A small-molecule ligand and the protein it binds are described below.
Small molecule (SMILES): N[C@@H](Cc1ccccc1)C(=O)O

Binding-site contacts:
Ligand atom CD1 contacts residue VAL73 of chain 1.P at 3.4 Å (hydrophobic).
Ligand atom N contacts residue GLU216 of chain 1.J at 2.9 Å (salt-bridge).
Ligand atom CG contacts residue VAL73 of chain 1.P at 3.5 Å (hydrophobic).
Ligand atom CZ contacts residue MET12 of chain 1.T at 3.9 Å (hydrophobic).
Ligand atom CE2 contacts residue ILE10 of chain 1.T at 3.8 Å (hydrophobic).
Ligand atom O contacts residue GLY74 of chain 1.P at 3.6 Å.
Ligand atom CE1 contacts residue GLN9 of chain 1.T at 3.8 Å.
Ligand atom CB contacts residue GLN75 of chain 1.T at 3.4 Å.
Ligand atom CE1 contacts residue ILE10 of chain 1.T at 3.3 Å (hydrophobic).
Ligand atom C contacts residue VAL73 of chain 1.P at 3.8 Å (hydrophobic).
Ligand atom CZ contacts residue ARG11 of chain 1.T at 3.9 Å.
Ligand atom CA contacts residue ILE10 of chain 1.T at 3.5 Å (hydrophobic).
Ligand atom CA contacts residue THR76 of chain 1.P at 3.5 Å.
Ligand atom CZ contacts residue LEU77 of chain 1.T at 3.8 Å (hydrophobic).
Ligand atom C contacts residue GLY74 of chain 1.P at 3.8 Å.
Ligand atom N contacts residue GLN75 of chain 1.T at 2.9 Å (h-bond).
Ligand atom O contacts residue GLN75 of chain 1.P at 2.8 Å (h-bond).
Ligand atom CD2 contacts residue VAL73 of chain 1.P at 3.5 Å (hydrophobic).
Ligand atom O contacts residue THR76 of chain 1.P at 2.6 Å (h-bond).
Ligand atom CE1 contacts residue ARG11 of chain 1.T at 3.9 Å.
Ligand atom CD1 contacts residue GLN75 of chain 1.T at 3.4 Å.
Ligand atom C contacts residue GLN75 of chain 1.P at 3.7 Å.
Ligand atom OXT contacts residue GLU216 of chain 1.J at 3.8 Å.
Ligand atom C contacts residue GLN75 of chain 1.T at 3.9 Å.
Ligand atom C contacts residue THR76 of chain 1.P at 3.4 Å.
Ligand atom CE1 contacts residue GLN75 of chain 1.T at 3.5 Å.
Ligand atom N contacts residue ILE10 of chain 1.T at 2.7 Å (h-bond).
Ligand atom CB contacts residue VAL73 of chain 1.P at 3.2 Å (hydrophobic).
Ligand atom O contacts residue VAL73 of chain 1.P at 3.4 Å (h-bond).
Ligand atom CD2 contacts residue ILE10 of chain 1.T at 3.4 Å (hydrophobic).
Ligand atom CE2 contacts residue VAL73 of chain 1.P at 3.9 Å (hydrophobic).
Ligand atom CA contacts residue GLN75 of chain 1.T at 3.6 Å.
Ligand atom CB contacts residue ILE10 of chain 1.T at 3.9 Å (hydrophobic).
Ligand atom CZ contacts residue ILE10 of chain 1.T at 3.9 Å (hydrophobic).
Ligand atom CD1 contacts residue ILE10 of chain 1.T at 3.5 Å (hydrophobic).
Ligand atom OXT contacts residue GLY74 of chain 1.P at 3.9 Å.
Ligand atom OXT contacts residue PRO218 of chain 1.J at 3.4 Å.
Ligand atom CE2 contacts residue MET12 of chain 1.T at 3.9 Å (hydrophobic).
Ligand atom OXT contacts residue GLN75 of chain 1.T at 3.3 Å (h-bond).
Ligand atom CG contacts residue ILE10 of chain 1.T at 3.3 Å (hydrophobic).

Sequence of chain 1.T:
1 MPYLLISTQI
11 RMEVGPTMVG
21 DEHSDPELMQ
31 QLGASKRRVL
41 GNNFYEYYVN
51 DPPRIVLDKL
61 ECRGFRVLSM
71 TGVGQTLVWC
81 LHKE

Sequence of chain 1.J:
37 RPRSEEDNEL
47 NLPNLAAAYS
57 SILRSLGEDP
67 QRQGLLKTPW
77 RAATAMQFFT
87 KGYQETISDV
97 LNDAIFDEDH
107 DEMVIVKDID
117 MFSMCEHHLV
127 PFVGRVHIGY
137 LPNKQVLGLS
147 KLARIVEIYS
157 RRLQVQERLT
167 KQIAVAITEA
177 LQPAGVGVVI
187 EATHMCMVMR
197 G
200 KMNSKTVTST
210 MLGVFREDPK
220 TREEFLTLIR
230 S

Sequence of chain 1.P:
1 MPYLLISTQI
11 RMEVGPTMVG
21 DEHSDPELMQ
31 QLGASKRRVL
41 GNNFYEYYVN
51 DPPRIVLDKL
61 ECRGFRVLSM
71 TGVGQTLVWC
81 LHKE